This small molecule binds to this protein.
Small molecule (SMILES): Cc1cc(/C=C/c2cc(C(=O)O)cc(N(C)C)c2)cc(C)c1O

Sequence of chain 1.B:
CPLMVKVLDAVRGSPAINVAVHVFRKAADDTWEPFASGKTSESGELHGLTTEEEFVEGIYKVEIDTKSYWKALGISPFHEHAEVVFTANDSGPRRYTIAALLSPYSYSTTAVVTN

Binding-site contacts:
Ligand atom CAR contacts residue 1WZ1 of chain 2.D at 0.3 Å.
Ligand atom CAM contacts residue 1WZ1 of chain 2.D at 0.6 Å.
Ligand atom CAI contacts residue 1WZ1 of chain 2.D at 1.1 Å.
Ligand atom CAB contacts residue SER117 of chain 1.B at 3.6 Å.
Ligand atom CAT contacts residue SER117 of chain 1.B at 3.8 Å.
Ligand atom CAT contacts residue 1WZ1 of chain 2.D at 0.2 Å.
Ligand atom CAN contacts residue 1WZ1 of chain 2.D at 0.5 Å.
Ligand atom CAQ contacts residue 1WZ1 of chain 2.D at 0.2 Å.
Ligand atom CAH contacts residue LEU17 of chain 1.B at 3.7 Å (hydrophobic).
Ligand atom CAT contacts residue LEU110 of chain 1.B at 3.8 Å (hydrophobic).
Ligand atom CAI contacts residue LEU17 of chain 2.B at 3.7 Å (hydrophobic).
Ligand atom CAV contacts residue 1WZ1 of chain 2.D at 0.6 Å.
Ligand atom CAD contacts residue MET13 of chain 2.B at 3.7 Å (hydrophobic).
Ligand atom OAE contacts residue 1WZ1 of chain 2.D at 1.2 Å.
Ligand atom OAG contacts residue SER117 of chain 1.B at 2.8 Å (h-bond).
Ligand atom OAG contacts residue LEU110 of chain 1.B at 3.7 Å.
Ligand atom CAL contacts residue 1WZ1 of chain 2.D at 0.9 Å.
Ligand atom CAA contacts residue LEU110 of chain 1.B at 3.8 Å (hydrophobic).
Ligand atom CAK contacts residue 1WZ1 of chain 2.D at 0.3 Å.
Ligand atom CAB contacts residue 1WZ1 of chain 2.D at 0.4 Å.
Ligand atom NAW contacts residue 1WZ1 of chain 2.D at 0.8 Å.
Ligand atom CAS contacts residue 1WZ1 of chain 2.D at 0.6 Å.
Ligand atom CAU contacts residue 1WZ1 of chain 2.D at 0.6 Å.
Ligand atom CAA contacts residue SER117 of chain 2.B at 3.3 Å.
Ligand atom OAG contacts residue LEU110 of chain 2.B at 3.6 Å.
Ligand atom CAO contacts residue 1WZ1 of chain 2.D at 0.8 Å.
Ligand atom OAF contacts residue 1WZ1 of chain 2.D at 1.0 Å.
Ligand atom OAG contacts residue SER117 of chain 2.B at 3.0 Å (h-bond).
Ligand atom CAP contacts residue 1WZ1 of chain 2.D at 0.2 Å.
Ligand atom CAA contacts residue 1WZ1 of chain 2.D at 0.4 Å.
Ligand atom CAD contacts residue 1WZ1 of chain 2.D at 1.2 Å.
Ligand atom CAA contacts residue THR118 of chain 2.B at 3.8 Å.
Ligand atom CAU contacts residue LYS15 of chain 2.B at 3.8 Å.
Ligand atom CAH contacts residue 1WZ1 of chain 2.D at 0.7 Å.
Ligand atom CAC contacts residue 1WZ1 of chain 2.D at 1.0 Å.
Ligand atom OAG contacts residue 1WZ1 of chain 2.D at 0.3 Å (h-bond).
Ligand atom OAF contacts residue THR106 of chain 1.B at 3.8 Å.
Ligand atom CAP contacts residue LEU110 of chain 1.B at 3.9 Å (hydrophobic).
Ligand atom CAB contacts residue THR118 of chain 1.B at 3.8 Å.
Ligand atom CAJ contacts residue 1WZ1 of chain 2.D at 0.3 Å.

Sequence of chain 2.B:
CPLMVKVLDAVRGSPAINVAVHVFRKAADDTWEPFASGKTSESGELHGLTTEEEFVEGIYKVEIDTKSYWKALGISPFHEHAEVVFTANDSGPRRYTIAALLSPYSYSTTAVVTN